Sequence of chain 1.D:
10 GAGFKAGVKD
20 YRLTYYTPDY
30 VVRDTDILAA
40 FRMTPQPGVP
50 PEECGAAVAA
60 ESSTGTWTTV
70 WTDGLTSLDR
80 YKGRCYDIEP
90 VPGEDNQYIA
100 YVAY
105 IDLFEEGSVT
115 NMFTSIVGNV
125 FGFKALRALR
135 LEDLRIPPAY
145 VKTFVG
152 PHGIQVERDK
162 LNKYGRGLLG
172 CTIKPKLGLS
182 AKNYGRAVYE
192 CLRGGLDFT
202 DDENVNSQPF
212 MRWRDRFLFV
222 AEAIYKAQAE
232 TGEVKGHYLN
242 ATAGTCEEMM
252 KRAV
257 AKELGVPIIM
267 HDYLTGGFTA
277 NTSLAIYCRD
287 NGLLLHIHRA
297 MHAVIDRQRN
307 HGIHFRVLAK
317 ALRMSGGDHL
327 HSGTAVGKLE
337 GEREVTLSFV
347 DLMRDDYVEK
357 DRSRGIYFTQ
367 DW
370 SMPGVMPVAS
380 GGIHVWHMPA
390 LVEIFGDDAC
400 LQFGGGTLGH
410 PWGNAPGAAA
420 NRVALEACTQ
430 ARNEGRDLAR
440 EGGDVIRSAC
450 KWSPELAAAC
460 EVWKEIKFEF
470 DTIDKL

Binding-site contacts:
Ligand atom O7 contacts residue LYS177 of chain 1.D at 2.8 Å (salt-bridge).
Ligand atom O7 contacts residue ASN123 of chain 1.C at 2.9 Å (h-bond).
Ligand atom O1 contacts residue LYS175 of chain 1.D at 3.1 Å (salt-bridge).
Ligand atom O5P contacts residue HIS327 of chain 1.D at 2.8 Å (h-bond).
Ligand atom O2 contacts residue LYS175 of chain 1.D at 2.9 Å (salt-bridge).
Ligand atom O1P contacts residue THR65 of chain 1.C at 2.5 Å (h-bond).
Ligand atom O6 contacts residue LYS334 of chain 1.D at 2.8 Å (salt-bridge).
Ligand atom O3 contacts residue MG1 of chain 1.OA at 2.2 Å.
Ligand atom O3P contacts residue GLY403 of chain 1.D at 2.9 Å (h-bond).
Ligand atom O3 contacts residue HIS294 of chain 1.D at 2.9 Å (h-bond).
Ligand atom O7 contacts residue LYS175 of chain 1.D at 3.4 Å (salt-bridge).
Ligand atom C3 contacts residue KCX201 of chain 1.D at 3.2 Å.
Ligand atom O2 contacts residue MG1 of chain 1.OA at 2.2 Å.
Ligand atom O5P contacts residue SER379 of chain 1.D at 3.4 Å (h-bond).
Ligand atom O2P contacts residue TRP66 of chain 1.C at 3.3 Å.
Ligand atom O7 contacts residue GLU204 of chain 1.D at 3.1 Å (salt-bridge).
Ligand atom C contacts residue LYS175 of chain 1.D at 3.4 Å.
Ligand atom O7 contacts residue ASP203 of chain 1.D at 3.1 Å (salt-bridge).
Ligand atom O3 contacts residue KCX201 of chain 1.D at 2.6 Å (h-bond).
Ligand atom C contacts residue MG1 of chain 1.OA at 2.8 Å.
Ligand atom O6P contacts residue ARG295 of chain 1.D at 2.9 Å (salt-bridge).
Ligand atom O7 contacts residue MG1 of chain 1.OA at 2.1 Å.
Ligand atom O2 contacts residue KCX201 of chain 1.D at 3.1 Å (h-bond).
Ligand atom O2P contacts residue THR65 of chain 1.C at 3.4 Å (h-bond).
Ligand atom O1P contacts residue LYS175 of chain 1.D at 3.4 Å.
Ligand atom C3 contacts residue MG1 of chain 1.OA at 3.0 Å.
Ligand atom O5 contacts residue LEU335 of chain 1.D at 3.4 Å.
Ligand atom P1 contacts residue THR65 of chain 1.C at 3.4 Å.
Ligand atom O2P contacts residue GLY381 of chain 1.D at 2.8 Å (h-bond).
Ligand atom O2 contacts residue ASP203 of chain 1.D at 3.3 Å (salt-bridge).
Ligand atom O2P contacts residue GLY380 of chain 1.D at 3.3 Å.
Ligand atom O4P contacts residue ARG295 of chain 1.D at 2.8 Å (salt-bridge).
Ligand atom O3 contacts residue GLU204 of chain 1.D at 2.9 Å (salt-bridge).
Ligand atom O2P contacts residue LYS334 of chain 1.D at 2.9 Å (salt-bridge).
Ligand atom O4 contacts residue GLY380 of chain 1.D at 3.2 Å.
Ligand atom O2 contacts residue THR173 of chain 1.D at 3.0 Å (h-bond).
Ligand atom C2 contacts residue MG1 of chain 1.OA at 2.8 Å.
Ligand atom O1P contacts residue GLY404 of chain 1.D at 2.8 Å (h-bond).
Ligand atom O6 contacts residue GLU60 of chain 1.C at 3.4 Å (salt-bridge).
Ligand atom O4 contacts residue SER379 of chain 1.D at 3.0 Å (h-bond).

Sequence of chain 1.C:
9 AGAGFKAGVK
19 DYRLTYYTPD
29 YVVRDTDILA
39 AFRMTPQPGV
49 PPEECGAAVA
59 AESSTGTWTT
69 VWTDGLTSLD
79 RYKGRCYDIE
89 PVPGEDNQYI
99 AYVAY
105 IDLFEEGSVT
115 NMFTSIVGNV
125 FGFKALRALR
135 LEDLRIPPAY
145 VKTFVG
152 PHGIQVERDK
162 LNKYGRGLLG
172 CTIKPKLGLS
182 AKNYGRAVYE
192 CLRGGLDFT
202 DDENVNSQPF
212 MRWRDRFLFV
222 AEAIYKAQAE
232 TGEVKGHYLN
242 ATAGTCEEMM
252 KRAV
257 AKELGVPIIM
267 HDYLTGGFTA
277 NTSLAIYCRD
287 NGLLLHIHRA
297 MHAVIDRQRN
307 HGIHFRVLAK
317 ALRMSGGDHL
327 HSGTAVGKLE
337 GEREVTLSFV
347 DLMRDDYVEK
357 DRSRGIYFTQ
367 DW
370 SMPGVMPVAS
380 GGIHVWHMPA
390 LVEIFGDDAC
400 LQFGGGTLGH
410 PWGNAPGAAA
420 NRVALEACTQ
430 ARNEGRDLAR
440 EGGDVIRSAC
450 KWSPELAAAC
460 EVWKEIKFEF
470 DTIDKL

This small molecule binds to this protein.
Small molecule (SMILES): O=C(O)[C@@](O)(COP(=O)(O)O)[C@H](O)[C@H](O)COP(=O)(O)O